Binding-site contacts:
Ligand atom O contacts residue GLY71 of chain 1.E at 4.0 Å.
Ligand atom OXT contacts residue SER125 of chain 1.E at 2.7 Å (h-bond).
Ligand atom NZ contacts residue GLU12 of chain 1.E at 2.5 Å (salt-bridge).
Ligand atom CE contacts residue TRP53 of chain 1.E at 4.0 Å (hydrophobic).
Ligand atom O contacts residue SER125 of chain 1.E at 3.6 Å.
Ligand atom CD contacts residue TRP53 of chain 1.E at 3.4 Å (hydrophobic).
Ligand atom N contacts residue LEU191 of chain 1.E at 4.0 Å.
Ligand atom CG contacts residue PHE162 of chain 1.E at 3.6 Å (hydrophobic).
Ligand atom CB contacts residue GLY71 of chain 1.E at 3.5 Å.
Ligand atom CA contacts residue THR73 of chain 1.E at 4.0 Å.
Ligand atom N contacts residue GLY71 of chain 1.E at 3.2 Å (h-bond).
Ligand atom C contacts residue THR73 of chain 1.E at 3.9 Å.
Ligand atom O contacts residue THR73 of chain 1.E at 3.1 Å (h-bond).
Ligand atom OXT contacts residue VAL124 of chain 1.E at 3.4 Å.
Ligand atom N contacts residue ASP163 of chain 1.E at 2.7 Å (salt-bridge).
Ligand atom CE contacts residue PHE162 of chain 1.E at 4.0 Å (hydrophobic).
Ligand atom C contacts residue SER125 of chain 1.E at 3.4 Å.
Ligand atom OXT contacts residue TRP53 of chain 1.E at 3.7 Å.
Ligand atom NZ contacts residue TRP53 of chain 1.E at 3.7 Å.
Ligand atom CD contacts residue VAL124 of chain 1.E at 3.9 Å (hydrophobic).
Ligand atom C contacts residue ARG78 of chain 1.E at 4.0 Å.
Ligand atom NZ contacts residue GLU145 of chain 1.E at 3.3 Å (salt-bridge).
Ligand atom CA contacts residue ASP163 of chain 1.E at 3.5 Å.
Ligand atom O contacts residue TRP53 of chain 1.E at 3.6 Å.
Ligand atom NZ contacts residue LYS121 of chain 1.E at 3.9 Å.
Ligand atom CB contacts residue TYR15 of chain 1.E at 3.6 Å (hydrophobic).
Ligand atom CA contacts residue SER125 of chain 1.E at 3.8 Å.
Ligand atom O contacts residue ARG78 of chain 1.E at 3.0 Å (salt-bridge).
Ligand atom CE contacts residue VAL124 of chain 1.E at 3.9 Å (hydrophobic).
Ligand atom O contacts residue MSE72 of chain 1.E at 3.7 Å.
Ligand atom C contacts residue TRP53 of chain 1.E at 3.8 Å (hydrophobic).
Ligand atom CE contacts residue GLU145 of chain 1.E at 3.3 Å.
Ligand atom CE contacts residue GLU12 of chain 1.E at 3.6 Å.
Ligand atom CA contacts residue GLY71 of chain 1.E at 3.9 Å.
Ligand atom N contacts residue SER125 of chain 1.E at 3.8 Å.
Ligand atom OXT contacts residue ARG78 of chain 1.E at 3.4 Å (salt-bridge).
Ligand atom CE contacts residue LYS121 of chain 1.E at 3.8 Å.
Ligand atom CB contacts residue ASP163 of chain 1.E at 3.9 Å.
Ligand atom CG contacts residue VAL124 of chain 1.E at 3.6 Å (hydrophobic).
Ligand atom N contacts residue THR73 of chain 1.E at 3.1 Å (h-bond).

Sequence of chain 1.E:
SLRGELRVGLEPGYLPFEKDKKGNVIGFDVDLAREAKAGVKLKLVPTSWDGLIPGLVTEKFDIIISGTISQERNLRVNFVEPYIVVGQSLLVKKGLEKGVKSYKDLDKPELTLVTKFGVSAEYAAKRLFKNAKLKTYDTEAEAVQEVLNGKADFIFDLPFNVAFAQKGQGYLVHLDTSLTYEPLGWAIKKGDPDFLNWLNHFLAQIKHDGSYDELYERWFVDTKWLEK

This small molecule binds to this protein.
Small molecule (SMILES): N[C@@H](CCCC[NH3+])C(=O)O